This protein binds this small molecule.
Small molecule (SMILES): CC(=O)N[C@@H]1[C@@H](O)[C@H](O)[C@@H](CO)O[C@H]1O

Binding-site contacts:
Ligand atom C3 contacts residue ASN331 of chain 1.B at 3.8 Å.
Ligand atom O7 contacts residue ASN331 of chain 1.B at 3.2 Å (h-bond).
Ligand atom C8 contacts residue ASN331 of chain 1.B at 4.4 Å.
Ligand atom C4 contacts residue GLN580 of chain 1.B at 3.3 Å.
Ligand atom C5 contacts residue GLN580 of chain 1.B at 3.7 Å.
Ligand atom O5 contacts residue ASN331 of chain 1.B at 2.4 Å (h-bond).
Ligand atom O6 contacts residue PRO579 of chain 1.B at 3.9 Å.
Ligand atom C3 contacts residue GLN580 of chain 1.B at 4.2 Å.
Ligand atom C1 contacts residue GLN580 of chain 1.B at 4.4 Å.
Ligand atom C7 contacts residue ASN331 of chain 1.B at 3.2 Å.
Ligand atom O5 contacts residue GLN580 of chain 1.B at 3.6 Å (h-bond).
Ligand atom O5 contacts residue PRO579 of chain 1.B at 4.3 Å.
Ligand atom C4 contacts residue ASN331 of chain 1.B at 4.2 Å.
Ligand atom O4 contacts residue GLN580 of chain 1.B at 4.2 Å.
Ligand atom C6 contacts residue PRO579 of chain 1.B at 3.6 Å (hydrophobic).
Ligand atom C6 contacts residue GLN580 of chain 1.B at 3.7 Å.
Ligand atom C1 contacts residue ASN331 of chain 1.B at 1.4 Å.
Ligand atom C2 contacts residue ASN331 of chain 1.B at 2.5 Å.
Ligand atom N2 contacts residue ASN331 of chain 1.B at 2.9 Å (h-bond).
Ligand atom C6 contacts residue LEU582 of chain 1.B at 4.1 Å (hydrophobic).
Ligand atom O4 contacts residue LEU582 of chain 1.B at 4.1 Å.
Ligand atom C5 contacts residue ASN331 of chain 1.B at 3.7 Å.
Ligand atom O3 contacts residue GLN580 of chain 1.B at 4.4 Å.
Ligand atom C2 contacts residue GLN580 of chain 1.B at 4.1 Å.

Sequence of chain 1.B:
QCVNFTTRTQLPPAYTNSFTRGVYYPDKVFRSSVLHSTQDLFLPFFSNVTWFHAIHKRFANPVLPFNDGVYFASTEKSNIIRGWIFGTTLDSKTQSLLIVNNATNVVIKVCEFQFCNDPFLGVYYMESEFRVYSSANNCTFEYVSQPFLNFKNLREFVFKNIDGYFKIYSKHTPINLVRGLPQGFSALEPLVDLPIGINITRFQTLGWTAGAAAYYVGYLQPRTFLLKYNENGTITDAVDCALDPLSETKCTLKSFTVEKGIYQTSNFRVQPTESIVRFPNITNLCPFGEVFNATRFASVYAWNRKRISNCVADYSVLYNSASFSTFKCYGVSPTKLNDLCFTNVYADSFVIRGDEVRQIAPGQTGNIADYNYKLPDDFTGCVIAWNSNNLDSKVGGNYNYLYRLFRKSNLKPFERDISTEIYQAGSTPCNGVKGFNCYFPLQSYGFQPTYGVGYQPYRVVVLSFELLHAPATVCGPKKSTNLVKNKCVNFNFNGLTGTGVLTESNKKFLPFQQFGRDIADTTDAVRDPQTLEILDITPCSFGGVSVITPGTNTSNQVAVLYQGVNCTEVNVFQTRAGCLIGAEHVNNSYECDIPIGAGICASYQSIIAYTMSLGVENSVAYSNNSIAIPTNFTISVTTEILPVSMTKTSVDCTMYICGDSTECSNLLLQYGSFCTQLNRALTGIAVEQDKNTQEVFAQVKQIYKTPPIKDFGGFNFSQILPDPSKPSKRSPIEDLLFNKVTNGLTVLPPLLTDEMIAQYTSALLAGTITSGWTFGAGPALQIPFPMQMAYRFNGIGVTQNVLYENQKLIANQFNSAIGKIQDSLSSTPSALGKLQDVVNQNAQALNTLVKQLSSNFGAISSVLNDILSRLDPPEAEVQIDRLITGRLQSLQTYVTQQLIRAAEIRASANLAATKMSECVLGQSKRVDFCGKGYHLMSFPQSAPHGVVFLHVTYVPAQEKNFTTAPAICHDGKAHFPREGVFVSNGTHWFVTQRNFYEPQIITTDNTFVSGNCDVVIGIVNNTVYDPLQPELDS